Binding-site contacts:
Ligand atom C7 contacts residue HIS149 of chain 27.E at 4.5 Å.
Ligand atom O6 contacts residue HIS149 of chain 27.E at 3.0 Å (h-bond).
Ligand atom O7 contacts residue ASN153 of chain 27.E at 3.3 Å (h-bond).
Ligand atom N2 contacts residue ASN153 of chain 27.E at 2.9 Å (h-bond).
Ligand atom O5 contacts residue HIS149 of chain 27.E at 3.5 Å (h-bond).
Ligand atom O3 contacts residue HIS149 of chain 27.E at 4.2 Å.
Ligand atom C8 contacts residue ASN153 of chain 27.E at 4.0 Å.
Ligand atom C5 contacts residue HIS149 of chain 27.E at 4.4 Å.
Ligand atom C7 contacts residue ASN153 of chain 27.E at 3.3 Å.
Ligand atom O5 contacts residue ASN153 of chain 27.E at 2.3 Å (h-bond).
Ligand atom C1 contacts residue THR155 of chain 27.E at 4.0 Å.
Ligand atom C1 contacts residue HIS149 of chain 27.E at 3.6 Å.
Ligand atom C6 contacts residue HIS149 of chain 27.E at 4.2 Å.
Ligand atom C6 contacts residue HIS158 of chain 27.E at 4.0 Å.
Ligand atom O6 contacts residue GLY156 of chain 27.E at 4.5 Å.
Ligand atom O5 contacts residue HIS158 of chain 27.E at 3.1 Å (h-bond).
Ligand atom C5 contacts residue ASN153 of chain 27.E at 3.6 Å.
Ligand atom C2 contacts residue HIS149 of chain 27.E at 3.7 Å.
Ligand atom O6 contacts residue HIS158 of chain 27.E at 2.8 Å (h-bond).
Ligand atom C2 contacts residue ASN153 of chain 27.E at 2.4 Å.
Ligand atom C5 contacts residue HIS158 of chain 27.E at 4.2 Å.
Ligand atom C4 contacts residue HIS149 of chain 27.E at 4.4 Å.
Ligand atom C3 contacts residue HIS149 of chain 27.E at 4.5 Å.
Ligand atom O5 contacts residue THR155 of chain 27.E at 4.3 Å.
Ligand atom C4 contacts residue ASN153 of chain 27.E at 4.2 Å.
Ligand atom C3 contacts residue ASN153 of chain 27.E at 3.8 Å.
Ligand atom C8 contacts residue GLY102 of chain 27.C at 3.3 Å.
Ligand atom O6 contacts residue ASN153 of chain 27.E at 4.5 Å.
Ligand atom C1 contacts residue HIS158 of chain 27.E at 3.9 Å.
Ligand atom C1 contacts residue ASN153 of chain 27.E at 1.4 Å.
Ligand atom O7 contacts residue HIS149 of chain 27.E at 3.6 Å.

Sequence of chain 27.E:
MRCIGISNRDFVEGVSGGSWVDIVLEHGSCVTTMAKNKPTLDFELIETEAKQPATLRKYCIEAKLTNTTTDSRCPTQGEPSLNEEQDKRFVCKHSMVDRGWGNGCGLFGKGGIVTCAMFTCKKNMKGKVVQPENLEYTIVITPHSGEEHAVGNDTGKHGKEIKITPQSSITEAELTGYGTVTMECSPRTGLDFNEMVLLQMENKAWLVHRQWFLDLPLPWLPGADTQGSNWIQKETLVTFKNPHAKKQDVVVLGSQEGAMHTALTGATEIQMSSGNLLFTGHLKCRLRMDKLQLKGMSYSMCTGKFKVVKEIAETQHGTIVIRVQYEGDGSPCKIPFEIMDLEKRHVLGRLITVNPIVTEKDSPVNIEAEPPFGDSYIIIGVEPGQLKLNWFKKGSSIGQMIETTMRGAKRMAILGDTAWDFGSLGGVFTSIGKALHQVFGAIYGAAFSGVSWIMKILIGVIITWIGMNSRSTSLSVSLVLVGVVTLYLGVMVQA

A small-molecule ligand and the protein it binds are described below.
Small molecule (SMILES): CC(=O)N[C@H]1[C@H](O[C@H]2[C@H](O)[C@@H](NC(C)=O)CO[C@@H]2CO)O[C@H](CO)[C@@H](O)[C@@H]1O

Sequence of chain 27.C:
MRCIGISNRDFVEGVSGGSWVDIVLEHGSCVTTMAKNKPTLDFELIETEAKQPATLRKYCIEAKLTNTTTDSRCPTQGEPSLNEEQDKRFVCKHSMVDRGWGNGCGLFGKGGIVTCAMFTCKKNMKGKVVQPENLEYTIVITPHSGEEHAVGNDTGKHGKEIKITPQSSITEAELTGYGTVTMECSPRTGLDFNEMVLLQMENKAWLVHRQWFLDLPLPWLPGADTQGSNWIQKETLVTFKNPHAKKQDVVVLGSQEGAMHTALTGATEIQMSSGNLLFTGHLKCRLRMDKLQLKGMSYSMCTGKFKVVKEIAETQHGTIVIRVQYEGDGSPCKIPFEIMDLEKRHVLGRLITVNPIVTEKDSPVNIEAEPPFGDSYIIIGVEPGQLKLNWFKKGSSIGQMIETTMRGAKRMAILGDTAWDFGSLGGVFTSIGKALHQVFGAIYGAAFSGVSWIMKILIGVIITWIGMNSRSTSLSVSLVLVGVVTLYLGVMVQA